Sequence of chain 1.F:
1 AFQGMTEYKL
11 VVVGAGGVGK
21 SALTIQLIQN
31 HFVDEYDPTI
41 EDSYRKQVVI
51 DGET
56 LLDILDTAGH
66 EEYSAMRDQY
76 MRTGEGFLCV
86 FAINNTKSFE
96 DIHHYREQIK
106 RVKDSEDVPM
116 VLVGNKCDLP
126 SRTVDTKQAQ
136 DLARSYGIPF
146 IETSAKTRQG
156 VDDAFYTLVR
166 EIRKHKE

This protein binds this small molecule.
Small molecule (SMILES): C[NH+](C)CCOc1ccc(C(=O)NC[C@@H]2COc3ccccc3O2)cc1

Binding-site contacts:
Ligand atom C11 contacts residue GLN74 of chain 1.F at 4.0 Å.
Ligand atom C2 contacts residue LEU10 of chain 1.F at 3.7 Å (hydrophobic).
Ligand atom C6 contacts residue THR78 of chain 1.F at 3.6 Å.
Ligand atom O15 contacts residue GLN74 of chain 1.F at 3.4 Å (h-bond).
Ligand atom C11 contacts residue TYR75 of chain 1.F at 3.7 Å (hydrophobic).
Ligand atom C3 contacts residue VAL11 of chain 1.F at 3.8 Å (hydrophobic).
Ligand atom C2 contacts residue ASP58 of chain 1.F at 4.2 Å.
Ligand atom C6 contacts residue LEU60 of chain 1.F at 4.1 Å (hydrophobic).
Ligand atom C2 contacts residue VAL11 of chain 1.F at 3.8 Å (hydrophobic).
Ligand atom C1 contacts residue ASP58 of chain 1.F at 3.6 Å.
Ligand atom C1 contacts residue LEU10 of chain 1.F at 4.0 Å (hydrophobic).
Ligand atom C16 contacts residue GLN74 of chain 1.F at 3.9 Å.
Ligand atom C3 contacts residue THR78 of chain 1.F at 3.8 Å.
Ligand atom C13 contacts residue GLN74 of chain 1.F at 3.6 Å.
Ligand atom O7 contacts residue LEU60 of chain 1.F at 4.3 Å.
Ligand atom O7 contacts residue THR78 of chain 1.F at 3.3 Å.
Ligand atom C1 contacts residue LYS9 of chain 1.F at 4.1 Å.
Ligand atom C1 contacts residue LEU60 of chain 1.F at 3.7 Å (hydrophobic).
Ligand atom C1 contacts residue ILE59 of chain 1.F at 4.4 Å (hydrophobic).
Ligand atom C8 contacts residue LEU60 of chain 1.F at 4.4 Å (hydrophobic).
Ligand atom O7 contacts residue TYR75 of chain 1.F at 3.8 Å.
Ligand atom C2 contacts residue GLY79 of chain 1.F at 4.5 Å.
Ligand atom C9 contacts residue THR78 of chain 1.F at 4.5 Å.
Ligand atom C8 contacts residue TYR75 of chain 1.F at 4.2 Å (hydrophobic).
Ligand atom C11 contacts residue THR78 of chain 1.F at 4.0 Å.
Ligand atom C2 contacts residue LYS9 of chain 1.F at 3.8 Å.
Ligand atom N12 contacts residue GLN74 of chain 1.F at 3.6 Å.
Ligand atom C14 contacts residue GLN74 of chain 1.F at 4.2 Å.
Ligand atom C3 contacts residue LYS9 of chain 1.F at 4.5 Å.
Ligand atom C8 contacts residue THR78 of chain 1.F at 4.3 Å.
Ligand atom C3 contacts residue TYR75 of chain 1.F at 4.2 Å (hydrophobic).
Ligand atom C5 contacts residue THR78 of chain 1.F at 4.3 Å.
Ligand atom C2 contacts residue LEU60 of chain 1.F at 3.7 Å (hydrophobic).
Ligand atom C3 contacts residue LEU60 of chain 1.F at 4.0 Å (hydrophobic).
Ligand atom C5 contacts residue LEU60 of chain 1.F at 4.4 Å (hydrophobic).
Ligand atom C3 contacts residue GLY79 of chain 1.F at 4.1 Å.
Ligand atom C4 contacts residue ASP58 of chain 1.F at 3.6 Å.
Ligand atom O15 contacts residue THR78 of chain 1.F at 3.8 Å.
Ligand atom C4 contacts residue LEU60 of chain 1.F at 4.1 Å (hydrophobic).